Sequence of chain 1.A:
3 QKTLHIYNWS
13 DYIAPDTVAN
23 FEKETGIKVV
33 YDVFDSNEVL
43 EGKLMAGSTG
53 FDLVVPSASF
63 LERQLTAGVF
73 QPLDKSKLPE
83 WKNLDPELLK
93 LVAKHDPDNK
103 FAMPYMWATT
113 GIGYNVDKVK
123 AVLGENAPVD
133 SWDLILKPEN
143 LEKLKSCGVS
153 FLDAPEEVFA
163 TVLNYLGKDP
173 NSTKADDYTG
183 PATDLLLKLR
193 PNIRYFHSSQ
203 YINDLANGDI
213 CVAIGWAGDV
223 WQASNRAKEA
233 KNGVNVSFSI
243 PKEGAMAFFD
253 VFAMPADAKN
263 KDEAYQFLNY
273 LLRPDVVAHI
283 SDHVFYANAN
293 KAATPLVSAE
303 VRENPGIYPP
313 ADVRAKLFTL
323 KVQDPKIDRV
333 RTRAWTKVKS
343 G

Binding-site contacts:
Ligand atom O02 contacts residue ASP178 of chain 1.A at 4.2 Å.
Ligand atom C07 contacts residue ASP178 of chain 1.A at 3.1 Å.
Ligand atom C08 contacts residue LYS176 of chain 1.A at 4.5 Å.
Ligand atom C07 contacts residue ALA177 of chain 1.A at 3.4 Å (hydrophobic).
Ligand atom C09 contacts residue LYS328 of chain 1.A at 3.0 Å.
Ligand atom O02 contacts residue LYS176 of chain 1.A at 3.9 Å.
Ligand atom C07 contacts residue LYS176 of chain 1.A at 3.4 Å.
Ligand atom N04 contacts residue LYS176 of chain 1.A at 3.7 Å.
Ligand atom C15 contacts residue THR175 of chain 1.A at 4.2 Å.
Ligand atom C08 contacts residue LYS328 of chain 1.A at 3.2 Å.
Ligand atom N04 contacts residue THR175 of chain 1.A at 2.8 Å (h-bond).
Ligand atom C15 contacts residue LYS176 of chain 1.A at 4.4 Å.
Ligand atom O02 contacts residue ALA177 of chain 1.A at 3.8 Å.
Ligand atom C08 contacts residue THR175 of chain 1.A at 4.0 Å.
Ligand atom N04 contacts residue ILE329 of chain 1.A at 4.0 Å.
Ligand atom C08 contacts residue ALA177 of chain 1.A at 3.9 Å (hydrophobic).
Ligand atom N04 contacts residue ALA177 of chain 1.A at 3.1 Å (h-bond).
Ligand atom N04 contacts residue LYS328 of chain 1.A at 3.6 Å.
Ligand atom C09 contacts residue ALA177 of chain 1.A at 3.6 Å (hydrophobic).

This small molecule binds to this protein.
Small molecule (SMILES): COC[C@@H](C)N